This small molecule binds to this protein.
Small molecule (SMILES): Cc1cn([C@H]2C[C@H](O)[C@@H](COP(=O)(O)OP(=O)(O)O[C@H]3O[C@H](C)[C@@H](N)[C@H](O)[C@H]3O)O2)c(=O)[nH]c1=O

Binding-site contacts:
Ligand atom O4P contacts residue HIS75 of chain 1.C at 3.2 Å (h-bond).
Ligand atom O3P contacts residue TYR151 of chain 1.C at 3.2 Å (h-bond).
Ligand atom C2 contacts residue PHE105 of chain 1.C at 3.6 Å (hydrophobic).
Ligand atom P2 contacts residue TYR151 of chain 1.C at 3.5 Å.
Ligand atom O3P contacts residue HIS75 of chain 1.C at 3.8 Å.
Ligand atom O41 contacts residue ASN222 of chain 1.C at 3.6 Å (h-bond).
Ligand atom C2G contacts residue LYS77 of chain 1.C at 3.7 Å.
Ligand atom O4 contacts residue TYR220 of chain 1.C at 3.5 Å.
Ligand atom O2G contacts residue LYS77 of chain 1.C at 3.3 Å (salt-bridge).
Ligand atom C5A contacts residue TYR220 of chain 1.C at 3.6 Å (hydrophobic).
Ligand atom O3 contacts residue TYR151 of chain 1.C at 3.6 Å.
Ligand atom C41 contacts residue TYR220 of chain 1.C at 3.5 Å (hydrophobic).
Ligand atom O4P contacts residue TYR151 of chain 1.C at 3.1 Å (h-bond).
Ligand atom C21 contacts residue TYR220 of chain 1.C at 3.5 Å (hydrophobic).
Ligand atom C3 contacts residue PHE105 of chain 1.C at 3.4 Å (hydrophobic).
Ligand atom O3G contacts residue LYS77 of chain 1.C at 3.5 Å.
Ligand atom C4G contacts residue SER76 of chain 1.C at 3.8 Å.
Ligand atom O2P contacts residue TYR220 of chain 1.C at 3.0 Å (h-bond).
Ligand atom N31 contacts residue TYR191 of chain 1.C at 3.8 Å.
Ligand atom C2 contacts residue GLN107 of chain 1.C at 3.7 Å.
Ligand atom O3 contacts residue PHE105 of chain 1.C at 3.4 Å.
Ligand atom C4 contacts residue HIS217 of chain 1.C at 3.5 Å.
Ligand atom C1G contacts residue HIS75 of chain 1.C at 3.4 Å.
Ligand atom O3 contacts residue GLN107 of chain 1.C at 2.9 Å (h-bond).
Ligand atom C41 contacts residue ASN222 of chain 1.C at 3.6 Å.
Ligand atom O5G contacts residue HIS75 of chain 1.C at 3.3 Å.
Ligand atom C1 contacts residue HIS217 of chain 1.C at 3.4 Å.
Ligand atom N11 contacts residue TYR220 of chain 1.C at 3.5 Å.
Ligand atom O4 contacts residue HIS217 of chain 1.C at 3.2 Å (h-bond).
Ligand atom O21 contacts residue ASN222 of chain 1.C at 2.7 Å (h-bond).
Ligand atom C51 contacts residue TYR220 of chain 1.C at 3.6 Å (hydrophobic).
Ligand atom C61 contacts residue PHE105 of chain 1.C at 3.7 Å (hydrophobic).
Ligand atom C51 contacts residue PHE105 of chain 1.C at 3.7 Å (hydrophobic).
Ligand atom C5 contacts residue TYR151 of chain 1.C at 3.4 Å (hydrophobic).
Ligand atom C21 contacts residue ASN222 of chain 1.C at 3.6 Å.
Ligand atom N31 contacts residue TYR220 of chain 1.C at 3.6 Å.
Ligand atom O3P contacts residue ASN12 of chain 1.C at 2.4 Å (h-bond).
Ligand atom O21 contacts residue HIS217 of chain 1.C at 3.4 Å.
Ligand atom C61 contacts residue TYR220 of chain 1.C at 3.5 Å (hydrophobic).
Ligand atom N31 contacts residue ASN222 of chain 1.C at 2.8 Å (h-bond).

Sequence of chain 1.C:
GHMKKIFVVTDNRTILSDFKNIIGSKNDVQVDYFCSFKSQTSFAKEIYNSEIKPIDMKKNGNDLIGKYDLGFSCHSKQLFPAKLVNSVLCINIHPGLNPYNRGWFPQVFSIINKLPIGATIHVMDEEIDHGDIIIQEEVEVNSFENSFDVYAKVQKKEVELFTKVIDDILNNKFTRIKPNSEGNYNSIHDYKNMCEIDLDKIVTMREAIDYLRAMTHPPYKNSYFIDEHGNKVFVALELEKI